Sequence of chain 1.A:
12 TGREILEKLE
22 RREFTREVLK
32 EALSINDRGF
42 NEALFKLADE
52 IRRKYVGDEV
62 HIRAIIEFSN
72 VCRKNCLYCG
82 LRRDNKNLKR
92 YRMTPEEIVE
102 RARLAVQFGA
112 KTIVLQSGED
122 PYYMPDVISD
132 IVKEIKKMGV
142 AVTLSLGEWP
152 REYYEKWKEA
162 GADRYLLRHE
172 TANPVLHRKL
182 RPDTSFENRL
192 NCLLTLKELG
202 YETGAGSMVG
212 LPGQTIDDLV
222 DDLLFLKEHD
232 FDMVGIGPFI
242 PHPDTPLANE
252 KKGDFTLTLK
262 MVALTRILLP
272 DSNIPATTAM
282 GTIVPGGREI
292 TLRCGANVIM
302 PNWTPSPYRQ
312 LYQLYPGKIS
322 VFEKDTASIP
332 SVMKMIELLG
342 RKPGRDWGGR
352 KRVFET

A small-molecule ligand and the protein it binds are described below.
Small molecule (SMILES): CSCC[C@H](N)C(=O)O

Binding-site contacts:
Ligand atom O contacts residue LEU168 of chain 1.A at 3.7 Å.
Ligand atom CA contacts residue SER118 of chain 1.A at 3.7 Å.
Ligand atom SD contacts residue 5AD1 of chain 1.I at 3.5 Å.
Ligand atom CA contacts residue LEU147 of chain 1.A at 4.0 Å (hydrophobic).
Ligand atom N contacts residue GLU120 of chain 1.A at 4.2 Å.
Ligand atom OXT contacts residue SFS1 of chain 1.B at 2.3 Å.
Ligand atom CG contacts residue SER146 of chain 1.A at 4.2 Å.
Ligand atom CE contacts residue LEU82 of chain 1.A at 4.5 Å (hydrophobic).
Ligand atom CB contacts residue SER118 of chain 1.A at 3.3 Å.
Ligand atom O contacts residue SFS1 of chain 1.B at 4.3 Å.
Ligand atom N contacts residue GLY148 of chain 1.A at 4.4 Å.
Ligand atom O contacts residue GLY148 of chain 1.A at 3.8 Å.
Ligand atom CE contacts residue GLN117 of chain 1.A at 4.0 Å.
Ligand atom N contacts residue SER118 of chain 1.A at 3.3 Å (h-bond).
Ligand atom CE contacts residue SER118 of chain 1.A at 3.7 Å.
Ligand atom CE contacts residue TYR313 of chain 1.A at 2.9 Å (hydrophobic).
Ligand atom SD contacts residue LEU315 of chain 1.A at 4.5 Å.
Ligand atom CE contacts residue GLY119 of chain 1.A at 4.4 Å.
Ligand atom C contacts residue SFS1 of chain 1.B at 3.2 Å.
Ligand atom CB contacts residue GLY148 of chain 1.A at 4.4 Å.
Ligand atom CE contacts residue SFS1 of chain 1.B at 3.4 Å.
Ligand atom C contacts residue ARG190 of chain 1.A at 3.8 Å.
Ligand atom CA contacts residue SFS1 of chain 1.B at 3.2 Å.
Ligand atom O contacts residue ARG190 of chain 1.A at 3.0 Å (salt-bridge).
Ligand atom CA contacts residue GLY148 of chain 1.A at 3.6 Å.
Ligand atom CB contacts residue SER146 of chain 1.A at 3.5 Å.
Ligand atom N contacts residue GLY119 of chain 1.A at 4.2 Å.
Ligand atom OXT contacts residue ARG190 of chain 1.A at 3.9 Å.
Ligand atom CG contacts residue GLN117 of chain 1.A at 3.9 Å.
Ligand atom CE contacts residue LEU315 of chain 1.A at 3.9 Å (hydrophobic).
Ligand atom CE contacts residue 5AD1 of chain 1.I at 4.3 Å.
Ligand atom CG contacts residue SFS1 of chain 1.B at 3.7 Å.
Ligand atom C contacts residue GLY148 of chain 1.A at 4.0 Å.
Ligand atom CG contacts residue 5AD1 of chain 1.I at 3.3 Å.
Ligand atom N contacts residue SFS1 of chain 1.B at 2.2 Å.
Ligand atom CB contacts residue SFS1 of chain 1.B at 3.9 Å.
Ligand atom CB contacts residue GLN117 of chain 1.A at 3.9 Å.
Ligand atom SD contacts residue SFS1 of chain 1.B at 2.6 Å.
Ligand atom CA contacts residue SER146 of chain 1.A at 4.3 Å.
Ligand atom CG contacts residue SER118 of chain 1.A at 4.4 Å.